Sequence of chain 1.F:
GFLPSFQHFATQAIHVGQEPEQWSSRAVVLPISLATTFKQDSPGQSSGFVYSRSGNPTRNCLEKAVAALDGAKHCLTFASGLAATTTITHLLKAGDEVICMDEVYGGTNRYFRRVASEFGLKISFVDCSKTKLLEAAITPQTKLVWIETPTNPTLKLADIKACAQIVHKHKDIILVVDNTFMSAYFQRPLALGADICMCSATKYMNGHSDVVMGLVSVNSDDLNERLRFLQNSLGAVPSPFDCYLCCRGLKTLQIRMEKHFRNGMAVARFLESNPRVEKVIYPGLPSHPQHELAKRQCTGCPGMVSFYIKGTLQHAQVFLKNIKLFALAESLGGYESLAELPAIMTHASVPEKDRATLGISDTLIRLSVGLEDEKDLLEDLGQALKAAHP

This small molecule binds to this protein.
Small molecule (SMILES): Cc1ncc(COP(=O)(O)O)c(/C=N/NC(=O)C(N)=O)c1O

Sequence of chain 1.E:
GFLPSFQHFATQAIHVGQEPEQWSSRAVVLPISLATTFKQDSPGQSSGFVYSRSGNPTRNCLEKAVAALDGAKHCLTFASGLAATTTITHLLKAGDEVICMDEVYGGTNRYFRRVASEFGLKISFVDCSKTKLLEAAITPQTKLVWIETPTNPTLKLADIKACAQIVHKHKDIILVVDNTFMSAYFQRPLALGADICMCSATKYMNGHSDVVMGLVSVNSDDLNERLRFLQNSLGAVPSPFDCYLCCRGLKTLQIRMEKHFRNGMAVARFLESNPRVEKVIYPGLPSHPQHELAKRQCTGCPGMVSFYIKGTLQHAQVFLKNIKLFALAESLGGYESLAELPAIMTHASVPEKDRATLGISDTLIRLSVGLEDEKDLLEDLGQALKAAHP

Binding-site contacts:
Ligand atom C5 contacts residue TYR107 of chain 1.F at 3.6 Å (hydrophobic).
Ligand atom O2 contacts residue SER202 of chain 1.F at 3.0 Å (h-bond).
Ligand atom C10 contacts residue THR348 of chain 1.F at 3.4 Å.
Ligand atom N4 contacts residue GLU332 of chain 1.F at 3.4 Å (salt-bridge).
Ligand atom C7 contacts residue ASP180 of chain 1.F at 3.5 Å.
Ligand atom O7 contacts residue SER333 of chain 1.F at 2.5 Å (h-bond).
Ligand atom P1 contacts residue TYR53 of chain 1.E at 3.6 Å.
Ligand atom C9 contacts residue TYR107 of chain 1.F at 3.6 Å (hydrophobic).
Ligand atom N3 contacts residue TYR107 of chain 1.F at 3.5 Å.
Ligand atom O7 contacts residue THR348 of chain 1.F at 3.2 Å.
Ligand atom C2 contacts residue ASP180 of chain 1.F at 3.5 Å.
Ligand atom O3 contacts residue TYR53 of chain 1.E at 2.4 Å (h-bond).
Ligand atom O4 contacts residue GLY83 of chain 1.F at 2.9 Å (h-bond).
Ligand atom C4 contacts residue TYR107 of chain 1.F at 3.5 Å (hydrophobic).
Ligand atom O7 contacts residue GLU332 of chain 1.F at 3.5 Å.
Ligand atom P1 contacts residue SER202 of chain 1.F at 3.5 Å.
Ligand atom N1 contacts residue ASP180 of chain 1.F at 2.6 Å (salt-bridge).
Ligand atom O2 contacts residue GLY83 of chain 1.F at 3.3 Å.
Ligand atom O5 contacts residue LEU84 of chain 1.F at 2.9 Å (h-bond).
Ligand atom N4 contacts residue SER333 of chain 1.F at 3.6 Å (h-bond).
Ligand atom O4 contacts residue THR204 of chain 1.F at 2.8 Å (h-bond).
Ligand atom O1 contacts residue ASN154 of chain 1.F at 2.9 Å (h-bond).
Ligand atom N2 contacts residue LYS205 of chain 1.F at 3.5 Å.
Ligand atom C3 contacts residue TYR107 of chain 1.F at 3.6 Å (hydrophobic).
Ligand atom P1 contacts residue GLY83 of chain 1.F at 3.5 Å.
Ligand atom O5 contacts residue SER82 of chain 1.F at 3.4 Å.
Ligand atom C10 contacts residue SER333 of chain 1.F at 3.3 Å.
Ligand atom O6 contacts residue LEU334 of chain 1.F at 3.6 Å.
Ligand atom C6 contacts residue TYR107 of chain 1.F at 3.7 Å (hydrophobic).
Ligand atom C2 contacts residue GLU150 of chain 1.F at 3.5 Å.
Ligand atom O4 contacts residue SER202 of chain 1.F at 2.7 Å (h-bond).
Ligand atom N2 contacts residue TYR107 of chain 1.F at 3.6 Å.
Ligand atom N3 contacts residue LYS205 of chain 1.F at 3.2 Å (salt-bridge).
Ligand atom O7 contacts residue ARG368 of chain 1.F at 2.9 Å (salt-bridge).
Ligand atom O6 contacts residue ARG368 of chain 1.F at 2.8 Å (salt-bridge).
Ligand atom O5 contacts residue GLY83 of chain 1.F at 3.2 Å (h-bond).
Ligand atom O5 contacts residue ARG55 of chain 1.E at 2.8 Å (salt-bridge).
Ligand atom O3 contacts residue ARG55 of chain 1.E at 2.8 Å (salt-bridge).
Ligand atom O6 contacts residue ASN154 of chain 1.F at 3.0 Å (h-bond).
Ligand atom C1 contacts residue ASP180 of chain 1.F at 3.4 Å.